This protein binds this small molecule.
Small molecule (SMILES): CC(=O)N[C@H]1[C@H](O[C@H]2[C@H](O)[C@@H](NC(C)=O)CO[C@@H]2CO)O[C@H](CO)[C@@H](O)[C@@H]1O

Sequence of chain 1.F:
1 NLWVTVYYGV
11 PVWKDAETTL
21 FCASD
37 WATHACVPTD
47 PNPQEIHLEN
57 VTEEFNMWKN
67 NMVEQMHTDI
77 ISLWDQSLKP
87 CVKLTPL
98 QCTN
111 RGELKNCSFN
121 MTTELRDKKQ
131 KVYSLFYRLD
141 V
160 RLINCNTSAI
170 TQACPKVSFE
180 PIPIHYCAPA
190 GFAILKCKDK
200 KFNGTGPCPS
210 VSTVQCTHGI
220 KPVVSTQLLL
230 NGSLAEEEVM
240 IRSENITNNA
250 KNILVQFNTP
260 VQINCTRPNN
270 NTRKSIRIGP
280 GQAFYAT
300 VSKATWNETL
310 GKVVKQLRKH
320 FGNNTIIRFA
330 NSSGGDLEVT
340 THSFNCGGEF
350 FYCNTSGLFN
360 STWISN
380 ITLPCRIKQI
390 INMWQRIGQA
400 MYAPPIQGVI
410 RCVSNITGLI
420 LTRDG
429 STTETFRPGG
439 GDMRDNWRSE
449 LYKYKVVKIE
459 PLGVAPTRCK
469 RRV

Binding-site contacts:
Ligand atom O6 contacts residue VAL412 of chain 1.F at 3.9 Å.
Ligand atom C8 contacts residue GLN261 of chain 1.F at 3.9 Å.
Ligand atom N2 contacts residue ASN263 of chain 1.F at 3.0 Å (h-bond).
Ligand atom C7 contacts residue ASN263 of chain 1.F at 3.9 Å.
Ligand atom C8 contacts residue SER301 of chain 1.F at 3.2 Å.
Ligand atom N2 contacts residue GLN261 of chain 1.F at 4.4 Å.
Ligand atom C1 contacts residue ASN263 of chain 1.F at 1.4 Å.
Ligand atom O5 contacts residue ASN263 of chain 1.F at 2.2 Å (h-bond).
Ligand atom O7 contacts residue ASN263 of chain 1.F at 4.3 Å.
Ligand atom O5 contacts residue VAL412 of chain 1.F at 4.4 Å.
Ligand atom C3 contacts residue ASN263 of chain 1.F at 3.8 Å.
Ligand atom C8 contacts residue VAL300 of chain 1.F at 3.2 Å (hydrophobic).
Ligand atom C2 contacts residue ASN263 of chain 1.F at 2.5 Å.
Ligand atom C7 contacts residue VAL300 of chain 1.F at 4.5 Å (hydrophobic).
Ligand atom C5 contacts residue ASN263 of chain 1.F at 3.5 Å.
Ligand atom C4 contacts residue ASN263 of chain 1.F at 4.2 Å.